A protein and the small-molecule ligand that binds it are described below.
Small molecule (SMILES): C[C@@H]1C[C@H](S(=O)(=O)O)N[C@H]1C(=O)O

Sequence of chain 1.C:
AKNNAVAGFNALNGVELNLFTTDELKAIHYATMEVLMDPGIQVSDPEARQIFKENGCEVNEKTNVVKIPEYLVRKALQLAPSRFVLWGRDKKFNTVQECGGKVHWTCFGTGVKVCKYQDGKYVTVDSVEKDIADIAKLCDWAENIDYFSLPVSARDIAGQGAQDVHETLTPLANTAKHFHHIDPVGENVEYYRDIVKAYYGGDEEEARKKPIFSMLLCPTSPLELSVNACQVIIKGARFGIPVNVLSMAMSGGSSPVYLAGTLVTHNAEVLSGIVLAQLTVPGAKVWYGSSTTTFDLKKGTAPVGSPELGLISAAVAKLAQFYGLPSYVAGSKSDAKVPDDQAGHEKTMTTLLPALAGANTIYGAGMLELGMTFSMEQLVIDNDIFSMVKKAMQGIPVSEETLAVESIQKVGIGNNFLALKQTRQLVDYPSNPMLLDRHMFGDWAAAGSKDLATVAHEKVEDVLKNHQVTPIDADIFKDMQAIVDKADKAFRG

Binding-site contacts:
Ligand atom N1 contacts residue MET249 of chain 1.C at 4.1 Å.
Ligand atom O4 contacts residue THR111 of chain 1.C at 4.5 Å.
Ligand atom S1 contacts residue MET249 of chain 1.C at 4.4 Å.
Ligand atom C4 contacts residue SER292 of chain 1.C at 4.5 Å.
Ligand atom C5 contacts residue PHE109 of chain 1.C at 4.4 Å (hydrophobic).
Ligand atom C2 contacts residue LYS334 of chain 1.C at 2.5 Å.
Ligand atom C2 contacts residue SER292 of chain 1.C at 3.2 Å.
Ligand atom O1 contacts residue MET368 of chain 1.C at 3.2 Å.
Ligand atom O1 contacts residue PHE109 of chain 1.C at 3.0 Å.
Ligand atom C3 contacts residue SER292 of chain 1.C at 3.9 Å.
Ligand atom C6 contacts residue VAL305 of chain 1.C at 3.5 Å (hydrophobic).
Ligand atom O1 contacts residue TYR364 of chain 1.C at 3.9 Å.
Ligand atom C4 contacts residue MET249 of chain 1.C at 4.0 Å (hydrophobic).
Ligand atom C2 contacts residue MET249 of chain 1.C at 4.1 Å (hydrophobic).
Ligand atom C2 contacts residue MET368 of chain 1.C at 4.4 Å (hydrophobic).
Ligand atom O3 contacts residue GLY372 of chain 1.C at 4.3 Å.
Ligand atom C3 contacts residue LYS334 of chain 1.C at 3.3 Å.
Ligand atom C2 contacts residue TYR364 of chain 1.C at 3.8 Å (hydrophobic).
Ligand atom O4 contacts residue GLY110 of chain 1.C at 4.2 Å.
Ligand atom N1 contacts residue LYS334 of chain 1.C at 3.7 Å.
Ligand atom O4 contacts residue MET249 of chain 1.C at 3.5 Å.
Ligand atom C1 contacts residue GLY110 of chain 1.C at 4.5 Å.
Ligand atom N1 contacts residue GLY110 of chain 1.C at 3.5 Å (h-bond).
Ligand atom N1 contacts residue TYR364 of chain 1.C at 4.0 Å.
Ligand atom C6 contacts residue SER292 of chain 1.C at 3.5 Å.
Ligand atom O1 contacts residue GLY110 of chain 1.C at 3.8 Å.
Ligand atom C1 contacts residue LYS334 of chain 1.C at 1.3 Å.
Ligand atom N1 contacts residue SER292 of chain 1.C at 4.2 Å.
Ligand atom C3 contacts residue MET368 of chain 1.C at 4.4 Å (hydrophobic).
Ligand atom C1 contacts residue SER292 of chain 1.C at 3.5 Å.
Ligand atom O1 contacts residue LYS334 of chain 1.C at 2.2 Å (salt-bridge).
Ligand atom C6 contacts residue LYS334 of chain 1.C at 3.4 Å.
Ligand atom C1 contacts residue PHE109 of chain 1.C at 4.0 Å (hydrophobic).
Ligand atom C1 contacts residue TYR364 of chain 1.C at 3.6 Å (hydrophobic).
Ligand atom C5 contacts residue MET249 of chain 1.C at 4.3 Å (hydrophobic).
Ligand atom C3 contacts residue VAL305 of chain 1.C at 4.5 Å (hydrophobic).
Ligand atom C1 contacts residue MET368 of chain 1.C at 3.6 Å (hydrophobic).
Ligand atom O3 contacts residue THR111 of chain 1.C at 3.6 Å (h-bond).
Ligand atom N1 contacts residue PHE109 of chain 1.C at 3.9 Å.
Ligand atom C3 contacts residue LEU371 of chain 1.C at 4.3 Å (hydrophobic).